Sequence of chain 1.A:
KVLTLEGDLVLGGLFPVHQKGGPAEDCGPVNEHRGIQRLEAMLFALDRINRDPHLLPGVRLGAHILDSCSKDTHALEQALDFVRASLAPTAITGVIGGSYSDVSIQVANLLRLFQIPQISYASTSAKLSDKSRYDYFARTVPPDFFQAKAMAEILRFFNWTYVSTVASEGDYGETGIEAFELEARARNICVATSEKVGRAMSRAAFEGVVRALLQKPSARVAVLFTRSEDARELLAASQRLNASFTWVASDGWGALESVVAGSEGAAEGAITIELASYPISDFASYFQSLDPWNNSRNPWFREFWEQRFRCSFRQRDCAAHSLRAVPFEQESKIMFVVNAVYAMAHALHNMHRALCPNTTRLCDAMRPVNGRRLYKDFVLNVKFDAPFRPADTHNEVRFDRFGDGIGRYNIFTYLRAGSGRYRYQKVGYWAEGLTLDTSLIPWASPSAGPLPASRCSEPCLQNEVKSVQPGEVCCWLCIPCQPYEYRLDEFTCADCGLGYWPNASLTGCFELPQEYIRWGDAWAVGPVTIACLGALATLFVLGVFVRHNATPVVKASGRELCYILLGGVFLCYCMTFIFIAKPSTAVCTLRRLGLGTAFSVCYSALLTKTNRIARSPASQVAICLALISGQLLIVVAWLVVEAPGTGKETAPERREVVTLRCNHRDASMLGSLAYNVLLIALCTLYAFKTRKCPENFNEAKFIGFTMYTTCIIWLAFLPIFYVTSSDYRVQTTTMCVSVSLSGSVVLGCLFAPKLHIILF

Sequence of chain 1.B:
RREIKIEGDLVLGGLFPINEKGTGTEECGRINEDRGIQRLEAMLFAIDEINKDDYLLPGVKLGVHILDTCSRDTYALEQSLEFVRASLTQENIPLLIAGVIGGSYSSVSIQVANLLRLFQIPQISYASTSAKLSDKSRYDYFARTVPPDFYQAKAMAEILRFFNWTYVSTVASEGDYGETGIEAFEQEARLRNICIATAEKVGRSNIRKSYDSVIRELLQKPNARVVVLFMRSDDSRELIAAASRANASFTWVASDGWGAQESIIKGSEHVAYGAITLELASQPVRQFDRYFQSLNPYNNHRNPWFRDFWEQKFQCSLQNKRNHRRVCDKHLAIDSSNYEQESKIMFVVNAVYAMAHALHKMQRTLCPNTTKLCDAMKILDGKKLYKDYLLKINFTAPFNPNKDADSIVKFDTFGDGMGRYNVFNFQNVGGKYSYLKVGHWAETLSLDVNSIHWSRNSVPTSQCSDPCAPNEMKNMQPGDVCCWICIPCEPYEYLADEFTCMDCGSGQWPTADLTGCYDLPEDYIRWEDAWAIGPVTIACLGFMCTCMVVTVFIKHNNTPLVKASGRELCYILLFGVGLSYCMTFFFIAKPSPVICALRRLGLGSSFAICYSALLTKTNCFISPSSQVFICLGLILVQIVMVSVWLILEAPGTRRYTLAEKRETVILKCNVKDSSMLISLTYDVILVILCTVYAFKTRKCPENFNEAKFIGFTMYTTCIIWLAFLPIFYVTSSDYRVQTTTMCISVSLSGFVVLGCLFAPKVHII

Binding-site contacts:
Ligand atom C25 contacts residue CLR1 of chain 1.F at 3.8 Å.
Ligand atom C15 contacts residue LEU690 of chain 1.A at 4.1 Å (hydrophobic).
Ligand atom C21 contacts residue LEU652 of chain 1.B at 4.2 Å (hydrophobic).
Ligand atom C24 contacts residue VAL687 of chain 1.A at 3.7 Å (hydrophobic).
Ligand atom C3 contacts residue VAL648 of chain 1.B at 3.8 Å (hydrophobic).
Ligand atom C13 contacts residue CLR1 of chain 1.F at 4.4 Å.
Ligand atom C20 contacts residue CLR1 of chain 1.F at 4.4 Å.
Ligand atom C4 contacts residue VAL648 of chain 1.B at 4.4 Å (hydrophobic).
Ligand atom C18 contacts residue LEU690 of chain 1.A at 3.6 Å (hydrophobic).
Ligand atom C27 contacts residue LEU683 of chain 1.A at 4.1 Å (hydrophobic).
Ligand atom C5 contacts residue VAL648 of chain 1.B at 4.3 Å (hydrophobic).
Ligand atom C1 contacts residue CLR1 of chain 1.F at 4.4 Å.
Ligand atom C16 contacts residue VAL687 of chain 1.A at 4.2 Å (hydrophobic).
Ligand atom C1 contacts residue VAL648 of chain 1.B at 3.8 Å (hydrophobic).
Ligand atom C21 contacts residue CLR1 of chain 1.F at 3.9 Å.
Ligand atom C26 contacts residue CLR1 of chain 1.F at 3.8 Å.
Ligand atom C22 contacts residue VAL687 of chain 1.A at 4.0 Å (hydrophobic).
Ligand atom C19 contacts residue CLR1 of chain 1.F at 3.8 Å.
Ligand atom O1 contacts residue VAL648 of chain 1.B at 4.5 Å.
Ligand atom C19 contacts residue PRO695 of chain 1.A at 4.5 Å (hydrophobic).
Ligand atom C27 contacts residue CLR1 of chain 1.F at 4.2 Å.
Ligand atom C18 contacts residue CLR1 of chain 1.F at 3.6 Å.
Ligand atom C26 contacts residue CLR1 of chain 1.L at 3.7 Å.
Ligand atom C17 contacts residue LEU652 of chain 1.B at 4.4 Å (hydrophobic).
Ligand atom C11 contacts residue CLR1 of chain 1.F at 3.8 Å.
Ligand atom C12 contacts residue CLR1 of chain 1.F at 4.0 Å.
Ligand atom C4 contacts residue PRO695 of chain 1.A at 4.4 Å (hydrophobic).
Ligand atom C25 contacts residue VAL687 of chain 1.A at 4.5 Å (hydrophobic).
Ligand atom C6 contacts residue VAL648 of chain 1.B at 4.4 Å (hydrophobic).
Ligand atom C23 contacts residue CLR1 of chain 1.F at 4.1 Å.
Ligand atom C2 contacts residue VAL648 of chain 1.B at 3.7 Å (hydrophobic).
Ligand atom C23 contacts residue VAL687 of chain 1.A at 4.0 Å (hydrophobic).

The protein below binds the small molecule below.
Small molecule (SMILES): CC(C)CCC[C@@H](C)[C@H]1CC[C@H]2[C@@H]3CC=C4C[C@@H](O)CC[C@]4(C)[C@H]3CC[C@]12C